Sequence of chain 1.O:
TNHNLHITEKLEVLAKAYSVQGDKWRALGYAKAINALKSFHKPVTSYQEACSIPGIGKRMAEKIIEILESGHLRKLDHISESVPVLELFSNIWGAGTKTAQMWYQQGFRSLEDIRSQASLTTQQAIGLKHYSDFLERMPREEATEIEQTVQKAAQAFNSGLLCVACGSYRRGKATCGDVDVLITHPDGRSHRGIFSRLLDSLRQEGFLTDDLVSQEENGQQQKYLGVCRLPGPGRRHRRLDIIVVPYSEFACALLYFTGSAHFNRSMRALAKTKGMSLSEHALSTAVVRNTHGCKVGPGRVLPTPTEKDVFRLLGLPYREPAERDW

The protein below binds the small molecule below.
Small molecule (SMILES): Nc1ccn([C@H]2C[C@H](O[P](=O)(O)OC[C@H]3O[C@@H](n4cnc5c(=O)nc(N)[nH]c54)C[C@@H]3O)[C@@H](CO[P](=O)(O)O[C@H]3C[C@H](n4ccc(N)nc4=O)O[C@@H]3CO[P](=O)(O)O[C@H]3C[C@H](n4cnc5c(=O)nc(N)[nH]c54)O[C@@H]3COP(=O)(O)O)O2)c(=O)n1

Binding-site contacts:
Ligand atom C8 contacts residue ARG35 of chain 1.O at 3.6 Å.
Ligand atom O4' contacts residue ARG35 of chain 1.O at 3.6 Å (salt-bridge).
Ligand atom C5' contacts residue GLY64 of chain 1.O at 3.5 Å.
Ligand atom P contacts residue ARG68 of chain 1.O at 3.8 Å.
Ligand atom C4' contacts residue GLY64 of chain 1.O at 3.4 Å.
Ligand atom O3' contacts residue GLY64 of chain 1.O at 3.3 Å.
Ligand atom OP1 contacts residue TYR27 of chain 1.O at 3.1 Å (h-bond).
Ligand atom P contacts residue GLY64 of chain 1.O at 3.8 Å.
Ligand atom O4' contacts residue TYR39 of chain 1.O at 3.8 Å.
Ligand atom OP1 contacts residue GLY66 of chain 1.O at 3.0 Å (h-bond).
Ligand atom O6 contacts residue TRP34 of chain 1.O at 3.3 Å.
Ligand atom C4' contacts residue TYR39 of chain 1.O at 3.6 Å (hydrophobic).
Ligand atom C5' contacts residue ARG35 of chain 1.O at 3.3 Å.
Ligand atom N1 contacts residue TRP34 of chain 1.O at 3.5 Å (h-bond).
Ligand atom O6 contacts residue CAC1 of chain 1.V at 3.5 Å (h-bond).
Ligand atom C6 contacts residue TRP34 of chain 1.O at 3.6 Å (hydrophobic).
Ligand atom N9 contacts residue ARG35 of chain 1.O at 3.8 Å.
Ligand atom P contacts residue ARG35 of chain 1.O at 3.8 Å.
Ligand atom C5' contacts residue TYR39 of chain 1.O at 3.6 Å (hydrophobic).
Ligand atom OP2 contacts residue ARG68 of chain 1.O at 3.6 Å (salt-bridge).
Ligand atom C5 contacts residue TRP34 of chain 1.O at 3.7 Å (hydrophobic).
Ligand atom OP2 contacts residue ARG68 of chain 1.O at 3.2 Å.
Ligand atom N3 contacts residue TRP34 of chain 1.O at 3.5 Å (h-bond).
Ligand atom OP1 contacts residue ILE65 of chain 1.O at 3.8 Å.
Ligand atom OP1 contacts residue GLY64 of chain 1.O at 2.9 Å (h-bond).
Ligand atom P contacts residue TYR39 of chain 1.O at 3.8 Å.
Ligand atom O3' contacts residue MET69 of chain 1.O at 3.8 Å.
Ligand atom N4 contacts residue CAC1 of chain 1.V at 3.7 Å.
Ligand atom N7 contacts residue ARG35 of chain 1.O at 3.7 Å.
Ligand atom C2 contacts residue TRP34 of chain 1.O at 3.4 Å (hydrophobic).
Ligand atom N3 contacts residue GLY38 of chain 1.O at 3.5 Å.
Ligand atom O3' contacts residue ILE65 of chain 1.O at 3.7 Å.
Ligand atom P contacts residue ARG68 of chain 1.O at 3.8 Å.
Ligand atom OP1 contacts residue MET69 of chain 1.O at 2.8 Å (h-bond).
Ligand atom OP1 contacts residue ARG35 of chain 1.O at 3.5 Å (salt-bridge).
Ligand atom OP1 contacts residue ARG68 of chain 1.O at 3.8 Å.
Ligand atom OP2 contacts residue ARG35 of chain 1.O at 3.4 Å (salt-bridge).
Ligand atom OP3 contacts residue ARG68 of chain 1.O at 2.9 Å (salt-bridge).
Ligand atom OP1 contacts residue TYR39 of chain 1.O at 2.9 Å (h-bond).
Ligand atom C4 contacts residue TRP34 of chain 1.O at 3.5 Å (hydrophobic).